Binding-site contacts:
Ligand atom C14 contacts residue ALA128 of chain 1.B at 3.2 Å (hydrophobic).
Ligand atom C contacts residue TRP99 of chain 1.B at 3.8 Å (hydrophobic).
Ligand atom C18 contacts residue TRP162 of chain 1.B at 3.4 Å (hydrophobic).
Ligand atom C24 contacts residue CYS127 of chain 1.B at 4.0 Å (hydrophobic).
Ligand atom C17 contacts residue TRP162 of chain 1.B at 3.5 Å (hydrophobic).
Ligand atom C2 contacts residue SER98 of chain 1.B at 4.0 Å.
Ligand atom C24 contacts residue GLY96 of chain 1.B at 3.9 Å.
Ligand atom C4 contacts residue TYR167 of chain 1.B at 3.8 Å (hydrophobic).
Ligand atom C4 contacts residue TYR163 of chain 1.B at 4.0 Å (hydrophobic).
Ligand atom N contacts residue SAM1 of chain 1.I at 3.3 Å.
Ligand atom C16 contacts residue TRP162 of chain 1.B at 3.9 Å (hydrophobic).
Ligand atom C23 contacts residue SAM1 of chain 1.I at 3.5 Å.
Ligand atom O1 contacts residue TRP162 of chain 1.B at 4.0 Å.
Ligand atom C contacts residue TYR97 of chain 1.B at 3.9 Å (hydrophobic).
Ligand atom C13 contacts residue TRP162 of chain 1.B at 3.5 Å (hydrophobic).
Ligand atom C16 contacts residue GLN134 of chain 1.B at 3.8 Å.
Ligand atom C12 contacts residue TRP162 of chain 1.B at 3.6 Å (hydrophobic).
Ligand atom N2 contacts residue ALA128 of chain 1.B at 4.0 Å.
Ligand atom C1 contacts residue GLY96 of chain 1.B at 3.8 Å.
Ligand atom N2 contacts residue TRP162 of chain 1.B at 3.6 Å.
Ligand atom C16 contacts residue ALA128 of chain 1.B at 4.0 Å (hydrophobic).
Ligand atom C7 contacts residue CYS127 of chain 1.B at 3.9 Å (hydrophobic).
Ligand atom C4 contacts residue TRP99 of chain 1.B at 3.6 Å (hydrophobic).
Ligand atom C14 contacts residue TRP162 of chain 1.B at 3.6 Å (hydrophobic).
Ligand atom C11 contacts residue ALA128 of chain 1.B at 3.3 Å (hydrophobic).
Ligand atom O contacts residue GLY96 of chain 1.B at 3.0 Å (h-bond).
Ligand atom C14 contacts residue ARG129 of chain 1.B at 4.0 Å.
Ligand atom C contacts residue SER98 of chain 1.B at 3.3 Å.
Ligand atom N3 contacts residue ASP131 of chain 1.B at 3.7 Å.
Ligand atom C16 contacts residue ASP130 of chain 1.B at 3.4 Å.
Ligand atom C16 contacts residue ASP131 of chain 1.B at 3.7 Å.
Ligand atom C12 contacts residue ALA128 of chain 1.B at 3.2 Å (hydrophobic).
Ligand atom C24 contacts residue SAM1 of chain 1.I at 4.0 Å.
Ligand atom C15 contacts residue TRP162 of chain 1.B at 3.5 Å (hydrophobic).
Ligand atom O contacts residue SAM1 of chain 1.I at 3.6 Å.
Ligand atom C5 contacts residue TRP162 of chain 1.B at 3.7 Å (hydrophobic).
Ligand atom O2 contacts residue SAM1 of chain 1.I at 3.5 Å.
Ligand atom C contacts residue GLY96 of chain 1.B at 3.6 Å.
Ligand atom N3 contacts residue TRP162 of chain 1.B at 3.6 Å.
Ligand atom C6 contacts residue CYS127 of chain 1.B at 3.8 Å (hydrophobic).

Sequence of chain 1.B:
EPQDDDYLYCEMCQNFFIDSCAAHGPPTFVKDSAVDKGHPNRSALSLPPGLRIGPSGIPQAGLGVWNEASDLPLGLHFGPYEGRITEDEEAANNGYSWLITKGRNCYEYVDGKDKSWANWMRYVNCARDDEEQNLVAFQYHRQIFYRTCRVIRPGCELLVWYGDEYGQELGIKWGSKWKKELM

The small molecule below binds the protein below.
Small molecule (SMILES): COc1cc(OC)cc(-c2noc(N3CCN(C)C4(CCN(c5ccnc(C)c5)CC4)C3)n2)c1